Binding-site contacts:
Ligand atom O31 contacts residue LYS182 of chain 1.FC at 4.2 Å.
Ligand atom O23 contacts residue LEU181 of chain 1.FC at 3.7 Å.
Ligand atom O51 contacts residue LEU181 of chain 1.FC at 3.5 Å (h-bond).
Ligand atom C61 contacts residue LEU181 of chain 1.FC at 3.9 Å (hydrophobic).
Ligand atom N32 contacts residue LYS184 of chain 1.FC at 4.1 Å.
Ligand atom C61 contacts residue LYS184 of chain 1.FC at 4.1 Å.
Ligand atom C51 contacts residue LEU181 of chain 1.FC at 4.3 Å (hydrophobic).
Ligand atom O61 contacts residue LEU181 of chain 1.FC at 3.0 Å (h-bond).
Ligand atom C42 contacts residue LEU181 of chain 1.FC at 4.1 Å (hydrophobic).
Ligand atom C51 contacts residue LYS182 of chain 1.FC at 4.5 Å.
Ligand atom N32 contacts residue LEU181 of chain 1.FC at 3.2 Å (h-bond).
Ligand atom O61 contacts residue LYS182 of chain 1.FC at 3.3 Å.
Ligand atom C32 contacts residue LEU181 of chain 1.FC at 4.2 Å (hydrophobic).
Ligand atom O51 contacts residue LYS182 of chain 1.FC at 4.1 Å.
Ligand atom C11 contacts residue LEU181 of chain 1.FC at 4.3 Å (hydrophobic).
Ligand atom C61 contacts residue LYS182 of chain 1.FC at 3.2 Å.
Ligand atom C22 contacts residue LEU181 of chain 1.FC at 4.3 Å (hydrophobic).
Ligand atom O11 contacts residue LEU181 of chain 1.FC at 4.4 Å.
Ligand atom O61 contacts residue LYS184 of chain 1.FC at 3.5 Å (salt-bridge).
Ligand atom O61 contacts residue SER183 of chain 1.FC at 3.9 Å.

This protein binds this small molecule.
Small molecule (SMILES): NC[C@@H]1O[C@H](O[C@H]2[C@@H](O)[C@H](O[C@@H]3[C@@H](O)[C@H](N)C[C@H](N)[C@H]3O[C@H]3O[C@H](CO)[C@@H](O)[C@H](O)[C@H]3N)O[C@@H]2CO)[C@H](N)[C@@H](O)[C@@H]1O

Sequence of chain 1.FC:
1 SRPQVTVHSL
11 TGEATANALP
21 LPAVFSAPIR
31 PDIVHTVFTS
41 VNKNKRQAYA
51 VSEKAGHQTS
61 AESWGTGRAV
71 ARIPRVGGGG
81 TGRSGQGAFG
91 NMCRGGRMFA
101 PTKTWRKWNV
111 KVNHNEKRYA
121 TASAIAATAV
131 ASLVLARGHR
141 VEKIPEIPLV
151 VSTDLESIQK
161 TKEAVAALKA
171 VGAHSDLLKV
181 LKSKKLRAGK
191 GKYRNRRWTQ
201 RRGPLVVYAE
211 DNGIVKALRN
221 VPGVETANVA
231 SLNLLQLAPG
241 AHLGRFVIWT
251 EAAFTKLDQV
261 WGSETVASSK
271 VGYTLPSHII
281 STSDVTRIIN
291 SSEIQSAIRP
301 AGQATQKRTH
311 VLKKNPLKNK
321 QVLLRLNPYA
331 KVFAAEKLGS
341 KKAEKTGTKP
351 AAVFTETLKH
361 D